Sequence of chain 2.D:
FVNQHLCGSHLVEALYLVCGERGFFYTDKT

Binding-site contacts:
Ligand atom O1 contacts residue ARG22 of chain 2.D at 3.9 Å.
Ligand atom O1 contacts residue GLU21 of chain 2.D at 2.7 Å (salt-bridge).
Ligand atom O1 contacts residue GLY20 of chain 2.D at 3.5 Å (h-bond).
Ligand atom O1 contacts residue GLY23 of chain 2.D at 3.3 Å (h-bond).
Ligand atom C6 contacts residue GLU21 of chain 2.D at 3.5 Å.
Ligand atom C1 contacts residue GLU21 of chain 2.D at 3.5 Å.

A small-molecule ligand and the protein it binds are described below.
Small molecule (SMILES): Cc1cccc(O)c1